Sequence of chain 1.I:
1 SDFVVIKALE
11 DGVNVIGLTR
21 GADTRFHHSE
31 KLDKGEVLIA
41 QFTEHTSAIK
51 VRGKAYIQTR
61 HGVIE

Sequence of chain 1.H:
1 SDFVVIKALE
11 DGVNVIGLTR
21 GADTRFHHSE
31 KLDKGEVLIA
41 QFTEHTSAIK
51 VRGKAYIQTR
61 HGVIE

The small molecule below binds the protein below.
Small molecule (SMILES): N[C@@H](Cc1c[nH]c2ccccc12)C(=O)O

Binding-site contacts:
Ligand atom NE1 contacts residue GLN41 of chain 1.I at 2.9 Å (h-bond).
Ligand atom CZ3 contacts residue HIS28 of chain 1.I at 4.0 Å.
Ligand atom OXT contacts residue HIS45 of chain 1.I at 3.8 Å.
Ligand atom CD1 contacts residue THR43 of chain 1.I at 3.9 Å.
Ligand atom CZ3 contacts residue GLY17 of chain 1.I at 3.6 Å.
Ligand atom C contacts residue GLY21 of chain 1.H at 3.4 Å.
Ligand atom O contacts residue SER47 of chain 1.H at 2.9 Å (h-bond).
Ligand atom CZ2 contacts residue ALA40 of chain 1.I at 3.9 Å (hydrophobic).
Ligand atom NE1 contacts residue ALA40 of chain 1.I at 3.8 Å.
Ligand atom CB contacts residue SER47 of chain 1.H at 3.4 Å.
Ligand atom CD1 contacts residue SER47 of chain 1.H at 3.5 Å.
Ligand atom CE3 contacts residue HIS27 of chain 1.I at 4.0 Å.
Ligand atom OXT contacts residue GLY21 of chain 1.H at 3.9 Å.
Ligand atom N contacts residue GLY21 of chain 1.H at 2.8 Å (h-bond).
Ligand atom N contacts residue ASP23 of chain 1.H at 3.1 Å (salt-bridge).
Ligand atom CB contacts residue THR19 of chain 1.H at 3.7 Å.
Ligand atom CA contacts residue SER47 of chain 1.H at 3.9 Å.
Ligand atom CE2 contacts residue GLN41 of chain 1.I at 4.0 Å.
Ligand atom OXT contacts residue THR43 of chain 1.I at 2.6 Å (h-bond).
Ligand atom CE3 contacts residue HIS28 of chain 1.I at 4.0 Å.
Ligand atom CH2 contacts residue GLY17 of chain 1.I at 3.5 Å.
Ligand atom N contacts residue THR19 of chain 1.H at 2.8 Å (h-bond).
Ligand atom O contacts residue THR19 of chain 1.H at 4.0 Å.
Ligand atom C contacts residue THR43 of chain 1.I at 3.5 Å.
Ligand atom CG contacts residue SER47 of chain 1.H at 3.8 Å.
Ligand atom N contacts residue THR24 of chain 1.H at 2.8 Å (h-bond).
Ligand atom O contacts residue THR43 of chain 1.I at 3.6 Å (h-bond).
Ligand atom CE2 contacts residue ALA40 of chain 1.I at 4.0 Å (hydrophobic).
Ligand atom CA contacts residue THR24 of chain 1.H at 3.2 Å.
Ligand atom O contacts residue ARG20 of chain 1.H at 3.5 Å.
Ligand atom CZ2 contacts residue THR46 of chain 1.I at 4.0 Å.
Ligand atom CD1 contacts residue GLN41 of chain 1.I at 3.6 Å.
Ligand atom CB contacts residue THR24 of chain 1.H at 3.6 Å.
Ligand atom OXT contacts residue THR46 of chain 1.I at 2.8 Å (h-bond).
Ligand atom CA contacts residue THR19 of chain 1.H at 3.7 Å.
Ligand atom O contacts residue GLY21 of chain 1.H at 3.0 Å (h-bond).
Ligand atom C contacts residue THR46 of chain 1.I at 3.9 Å.
Ligand atom CZ2 contacts residue ILE49 of chain 1.I at 3.9 Å (hydrophobic).
Ligand atom CA contacts residue GLY21 of chain 1.H at 3.5 Å.
Ligand atom C contacts residue SER47 of chain 1.H at 3.5 Å.